Sequence of chain 1.A:
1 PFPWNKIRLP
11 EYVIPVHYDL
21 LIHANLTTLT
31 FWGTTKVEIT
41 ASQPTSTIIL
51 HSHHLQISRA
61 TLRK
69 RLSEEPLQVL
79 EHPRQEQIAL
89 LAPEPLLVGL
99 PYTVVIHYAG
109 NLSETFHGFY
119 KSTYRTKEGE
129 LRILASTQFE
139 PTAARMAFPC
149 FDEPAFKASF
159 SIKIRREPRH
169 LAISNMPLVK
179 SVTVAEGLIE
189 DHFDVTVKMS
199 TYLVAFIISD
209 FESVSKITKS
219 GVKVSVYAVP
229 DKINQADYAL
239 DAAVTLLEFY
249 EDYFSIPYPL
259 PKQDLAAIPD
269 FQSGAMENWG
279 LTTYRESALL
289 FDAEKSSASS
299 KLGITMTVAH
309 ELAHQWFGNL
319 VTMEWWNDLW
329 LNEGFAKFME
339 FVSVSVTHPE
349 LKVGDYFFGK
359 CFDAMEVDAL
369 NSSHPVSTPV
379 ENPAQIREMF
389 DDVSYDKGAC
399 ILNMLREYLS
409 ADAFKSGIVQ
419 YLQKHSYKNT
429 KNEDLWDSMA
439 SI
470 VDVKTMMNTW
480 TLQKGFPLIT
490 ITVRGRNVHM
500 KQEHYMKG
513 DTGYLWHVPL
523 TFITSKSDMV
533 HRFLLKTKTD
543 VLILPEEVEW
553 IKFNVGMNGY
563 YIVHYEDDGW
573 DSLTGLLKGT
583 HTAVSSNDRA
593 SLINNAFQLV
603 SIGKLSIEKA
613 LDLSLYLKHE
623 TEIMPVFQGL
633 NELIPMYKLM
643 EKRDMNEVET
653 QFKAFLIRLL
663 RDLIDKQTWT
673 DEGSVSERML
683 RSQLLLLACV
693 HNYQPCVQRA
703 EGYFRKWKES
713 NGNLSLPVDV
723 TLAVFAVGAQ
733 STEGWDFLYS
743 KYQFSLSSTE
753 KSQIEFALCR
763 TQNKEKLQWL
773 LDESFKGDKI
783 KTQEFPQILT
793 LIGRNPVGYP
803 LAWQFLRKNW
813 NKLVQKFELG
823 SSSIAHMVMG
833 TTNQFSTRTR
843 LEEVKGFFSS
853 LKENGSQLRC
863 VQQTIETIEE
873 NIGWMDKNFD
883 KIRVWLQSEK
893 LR

The protein below binds the small molecule below.
Small molecule (SMILES): CC(=O)N[C@H]1[C@H](O[C@H]2[C@H](O)[C@@H](NC(C)=O)CO[C@@H]2CO)O[C@H](CO)[C@@H](O)[C@@H]1O

Binding-site contacts:
Ligand atom N2 contacts residue ASN109 of chain 1.A at 2.9 Å (h-bond).
Ligand atom O7 contacts residue ASN109 of chain 1.A at 3.9 Å.
Ligand atom C8 contacts residue ALA107 of chain 1.A at 3.5 Å (hydrophobic).
Ligand atom C8 contacts residue HIS54 of chain 1.A at 3.4 Å.
Ligand atom C2 contacts residue ASN109 of chain 1.A at 2.5 Å.
Ligand atom C1 contacts residue ASN109 of chain 1.A at 1.4 Å.
Ligand atom O5 contacts residue ASN109 of chain 1.A at 2.4 Å (h-bond).
Ligand atom C4 contacts residue ASN109 of chain 1.A at 4.3 Å.
Ligand atom C8 contacts residue GLN56 of chain 1.A at 3.6 Å.
Ligand atom C5 contacts residue ASN109 of chain 1.A at 3.6 Å.
Ligand atom O7 contacts residue HIS54 of chain 1.A at 4.1 Å.
Ligand atom C7 contacts residue ASN109 of chain 1.A at 3.6 Å.
Ligand atom C8 contacts residue LEU55 of chain 1.A at 4.2 Å (hydrophobic).
Ligand atom C7 contacts residue HIS54 of chain 1.A at 4.2 Å.
Ligand atom C3 contacts residue ASN109 of chain 1.A at 3.8 Å.
Ligand atom C8 contacts residue GLY108 of chain 1.A at 3.9 Å.